A protein and the small-molecule ligand that binds it are described below.
Small molecule (SMILES): CC(=O)N[C@@H]1[C@@H](O)[C@H](O)[C@@H](CO)O[C@H]1O

Binding-site contacts:
Ligand atom C8 contacts residue ASN162 of chain 1.A at 3.2 Å.
Ligand atom O7 contacts residue VAL241 of chain 1.A at 4.1 Å.
Ligand atom N2 contacts residue ASN162 of chain 1.A at 3.0 Å (h-bond).
Ligand atom O7 contacts residue THR164 of chain 1.A at 2.7 Å (h-bond).
Ligand atom C8 contacts residue LEU163 of chain 1.A at 4.1 Å (hydrophobic).
Ligand atom C1 contacts residue ASN162 of chain 1.A at 1.4 Å.
Ligand atom C7 contacts residue ASN162 of chain 1.A at 3.2 Å.
Ligand atom C5 contacts residue ASN162 of chain 1.A at 3.7 Å.
Ligand atom O7 contacts residue ASN162 of chain 1.A at 2.9 Å (h-bond).
Ligand atom C4 contacts residue ASN162 of chain 1.A at 4.3 Å.
Ligand atom C8 contacts residue THR164 of chain 1.A at 3.5 Å.
Ligand atom O5 contacts residue ASN162 of chain 1.A at 2.4 Å (h-bond).
Ligand atom C7 contacts residue THR164 of chain 1.A at 3.3 Å.
Ligand atom O7 contacts residue LEU163 of chain 1.A at 4.0 Å.
Ligand atom C3 contacts residue ASN162 of chain 1.A at 3.9 Å.
Ligand atom C2 contacts residue ASN162 of chain 1.A at 2.6 Å.

Sequence of chain 1.A:
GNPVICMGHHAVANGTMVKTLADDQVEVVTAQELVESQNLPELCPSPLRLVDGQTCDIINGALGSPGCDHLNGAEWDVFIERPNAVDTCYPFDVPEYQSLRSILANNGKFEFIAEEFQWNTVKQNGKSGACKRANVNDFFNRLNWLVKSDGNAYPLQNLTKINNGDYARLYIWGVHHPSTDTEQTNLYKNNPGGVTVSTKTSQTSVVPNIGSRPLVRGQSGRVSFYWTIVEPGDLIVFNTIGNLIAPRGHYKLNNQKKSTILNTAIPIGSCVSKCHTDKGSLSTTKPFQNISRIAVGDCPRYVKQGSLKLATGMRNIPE